A small-molecule ligand and the protein it binds are described below.
Small molecule (SMILES): CC(=O)N[C@@H]1[C@@H](O)[C@H](O)[C@@H](CO)O[C@H]1O

Sequence of chain 1.F:
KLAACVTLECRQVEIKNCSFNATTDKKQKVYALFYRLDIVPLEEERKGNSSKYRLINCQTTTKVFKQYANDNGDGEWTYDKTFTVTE

Binding-site contacts:
Ligand atom C1 contacts residue TYR56 of chain 1.F at 4.0 Å (hydrophobic).
Ligand atom C8 contacts residue VAL17 of chain 1.F at 4.4 Å (hydrophobic).
Ligand atom N2 contacts residue ASN39 of chain 1.F at 2.8 Å (h-bond).
Ligand atom C4 contacts residue ASN39 of chain 1.F at 4.2 Å.
Ligand atom O5 contacts residue ASN39 of chain 1.F at 2.4 Å (h-bond).
Ligand atom O7 contacts residue VAL17 of chain 1.F at 3.8 Å.
Ligand atom C1 contacts residue ASN39 of chain 1.F at 1.4 Å.
Ligand atom C3 contacts residue ASN39 of chain 1.F at 3.8 Å.
Ligand atom C6 contacts residue TYR56 of chain 1.F at 3.7 Å (hydrophobic).
Ligand atom O5 contacts residue TYR56 of chain 1.F at 3.8 Å.
Ligand atom C8 contacts residue ASN39 of chain 1.F at 4.4 Å.
Ligand atom O7 contacts residue GLN16 of chain 1.F at 4.4 Å.
Ligand atom C7 contacts residue ASN39 of chain 1.F at 3.3 Å.
Ligand atom C5 contacts residue ASN39 of chain 1.F at 3.7 Å.
Ligand atom C8 contacts residue LEU58 of chain 1.F at 3.8 Å (hydrophobic).
Ligand atom O7 contacts residue ASN39 of chain 1.F at 3.3 Å (h-bond).
Ligand atom C2 contacts residue ASN39 of chain 1.F at 2.4 Å.
Ligand atom C5 contacts residue TYR56 of chain 1.F at 3.7 Å (hydrophobic).